Binding-site contacts:
Ligand atom C1 contacts residue TRP10 of chain 1.B at 1.5 Å (hydrophobic).
Ligand atom O2 contacts residue TRP10 of chain 1.B at 3.0 Å.
Ligand atom C5 contacts residue TRP10 of chain 1.B at 3.6 Å (hydrophobic).
Ligand atom C6 contacts residue TRP10 of chain 1.B at 4.4 Å (hydrophobic).
Ligand atom C3 contacts residue TRP10 of chain 1.B at 3.9 Å (hydrophobic).
Ligand atom C2 contacts residue TRP10 of chain 1.B at 2.6 Å (hydrophobic).
Ligand atom O2 contacts residue ARG24 of chain 1.B at 4.3 Å.
Ligand atom O5 contacts residue TRP10 of chain 1.B at 2.2 Å.
Ligand atom O5 contacts residue LYS46 of chain 1.B at 3.8 Å.
Ligand atom C2 contacts residue ARG24 of chain 1.B at 4.5 Å.
Ligand atom O3 contacts residue TRP10 of chain 1.B at 4.4 Å.
Ligand atom C4 contacts residue TRP10 of chain 1.B at 4.3 Å (hydrophobic).
Ligand atom O2 contacts residue PRO9 of chain 1.B at 4.2 Å.
Ligand atom O6 contacts residue LYS46 of chain 1.B at 4.4 Å.

Sequence of chain 1.B:
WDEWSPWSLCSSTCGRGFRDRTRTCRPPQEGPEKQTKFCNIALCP

A small-molecule ligand and the protein it binds are described below.
Small molecule (SMILES): OC[C@H]1O[C@H](O)[C@@H](O)[C@@H](O)[C@@H]1O